This protein binds this small molecule.
Small molecule (SMILES): COC1=C(OC)C(=O)C(CC=C(C)CC/C=C(\C)CC/C=C(\C)CC/C=C(\C)CC/C=C(\C)CC/C=C(\C)CC/C=C(\C)CCC=C(C)C)=C(C)C1=O

Sequence of chain 1.A:
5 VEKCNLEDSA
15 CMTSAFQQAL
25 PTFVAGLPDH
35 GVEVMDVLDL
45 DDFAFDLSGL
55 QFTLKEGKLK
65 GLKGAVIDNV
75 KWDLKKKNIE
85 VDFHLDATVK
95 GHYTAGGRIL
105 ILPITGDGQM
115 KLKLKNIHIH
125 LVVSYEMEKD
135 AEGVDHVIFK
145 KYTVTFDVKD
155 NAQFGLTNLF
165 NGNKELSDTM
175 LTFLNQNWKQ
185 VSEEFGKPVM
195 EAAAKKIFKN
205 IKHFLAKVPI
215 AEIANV

Binding-site contacts:
Ligand atom C19 contacts residue PHE87 of chain 1.A at 3.6 Å (hydrophobic).
Ligand atom C12 contacts residue ILE205 of chain 1.A at 3.5 Å (hydrophobic).
Ligand atom O3 contacts residue MET16 of chain 1.A at 3.8 Å.
Ligand atom C13 contacts residue ILE205 of chain 1.A at 3.7 Å (hydrophobic).
Ligand atom C21 contacts residue ILE201 of chain 1.A at 3.7 Å (hydrophobic).
Ligand atom C35 contacts residue SER186 of chain 1.A at 3.4 Å.
Ligand atom C4 contacts residue PHE20 of chain 1.A at 3.7 Å (hydrophobic).
Ligand atom C28 contacts residue LEU118 of chain 1.A at 3.8 Å (hydrophobic).
Ligand atom C31 contacts residue VAL193 of chain 1.A at 3.8 Å (hydrophobic).
Ligand atom C30 contacts residue PHE150 of chain 1.A at 3.5 Å (hydrophobic).
Ligand atom C27 contacts residue ILE121 of chain 1.A at 3.7 Å (hydrophobic).
Ligand atom C34 contacts residue LEU116 of chain 1.A at 3.8 Å (hydrophobic).
Ligand atom C4M contacts residue PHE20 of chain 1.A at 3.4 Å (hydrophobic).
Ligand atom C2 contacts residue PHE20 of chain 1.A at 3.7 Å (hydrophobic).
Ligand atom C32 contacts residue GLY190 of chain 1.A at 3.8 Å.
Ligand atom C30 contacts residue ILE121 of chain 1.A at 3.2 Å (hydrophobic).
Ligand atom C46 contacts residue ILE108 of chain 1.A at 3.3 Å (hydrophobic).
Ligand atom C45 contacts residue LEU160 of chain 1.A at 3.7 Å (hydrophobic).
Ligand atom O5 contacts residue ALA23 of chain 1.A at 3.3 Å.
Ligand atom C1M contacts residue LEU209 of chain 1.A at 3.2 Å (hydrophobic).
Ligand atom C40 contacts residue PHE49 of chain 1.A at 3.8 Å (hydrophobic).
Ligand atom C17 contacts residue PHE87 of chain 1.A at 3.5 Å (hydrophobic).
Ligand atom C15 contacts residue LEU125 of chain 1.A at 3.5 Å (hydrophobic).
Ligand atom O2 contacts residue TRP76 of chain 1.A at 3.5 Å.
Ligand atom C29 contacts residue ILE121 of chain 1.A at 3.7 Å (hydrophobic).
Ligand atom C35 contacts residue LEU118 of chain 1.A at 3.5 Å (hydrophobic).
Ligand atom C40 contacts residue VAL193 of chain 1.A at 3.1 Å (hydrophobic).
Ligand atom C3 contacts residue PHE20 of chain 1.A at 3.5 Å (hydrophobic).
Ligand atom C4M contacts residue ALA19 of chain 1.A at 3.2 Å (hydrophobic).
Ligand atom C3M contacts residue ILE217 of chain 1.A at 3.4 Å (hydrophobic).
Ligand atom C1M contacts residue ILE205 of chain 1.A at 3.6 Å (hydrophobic).
Ligand atom C18 contacts residue ILE201 of chain 1.A at 3.5 Å (hydrophobic).
Ligand atom C17 contacts residue ILE201 of chain 1.A at 3.8 Å (hydrophobic).
Ligand atom C10 contacts residue PHE20 of chain 1.A at 3.2 Å (hydrophobic).
Ligand atom C18 contacts residue PHE87 of chain 1.A at 3.6 Å (hydrophobic).
Ligand atom C33 contacts residue GLY190 of chain 1.A at 3.6 Å.
Ligand atom O3 contacts residue PHE20 of chain 1.A at 3.7 Å.
Ligand atom O4 contacts residue VAL5 of chain 1.A at 3.1 Å.
Ligand atom C45 contacts residue PHE56 of chain 1.A at 3.4 Å (hydrophobic).
Ligand atom O2 contacts residue LEU209 of chain 1.A at 3.8 Å.